Sequence of chain 1.C:
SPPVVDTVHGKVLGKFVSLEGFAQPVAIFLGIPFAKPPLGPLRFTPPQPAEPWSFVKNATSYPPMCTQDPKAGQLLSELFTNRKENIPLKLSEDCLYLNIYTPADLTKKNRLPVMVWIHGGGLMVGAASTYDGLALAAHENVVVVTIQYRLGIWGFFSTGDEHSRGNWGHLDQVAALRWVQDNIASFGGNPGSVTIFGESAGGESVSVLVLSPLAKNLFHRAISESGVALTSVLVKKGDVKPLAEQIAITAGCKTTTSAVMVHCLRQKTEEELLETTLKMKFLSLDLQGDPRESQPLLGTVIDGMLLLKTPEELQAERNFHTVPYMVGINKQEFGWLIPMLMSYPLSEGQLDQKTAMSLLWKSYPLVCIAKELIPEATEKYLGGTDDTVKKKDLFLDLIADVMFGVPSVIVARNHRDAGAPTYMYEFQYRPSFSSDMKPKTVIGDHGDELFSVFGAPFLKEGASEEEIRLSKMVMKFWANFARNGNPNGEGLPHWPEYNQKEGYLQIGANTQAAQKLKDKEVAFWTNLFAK

A small-molecule ligand and the protein it binds are described below.
Small molecule (SMILES): CC(=O)N[C@@H]1[C@@H](O)[C@H](O)[C@@H](CO)O[C@H]1O

Binding-site contacts:
Ligand atom C6 contacts residue ASN61 of chain 1.C at 4.3 Å.
Ligand atom C7 contacts residue ASN61 of chain 1.C at 3.7 Å.
Ligand atom C2 contacts residue ASN61 of chain 1.C at 3.6 Å.
Ligand atom C1 contacts residue ASN61 of chain 1.C at 3.0 Å.
Ligand atom O5 contacts residue LEU16 of chain 1.C at 4.3 Å.
Ligand atom O6 contacts residue THR63 of chain 1.C at 4.3 Å.
Ligand atom O6 contacts residue ASN61 of chain 1.C at 4.1 Å.
Ligand atom C8 contacts residue ASN61 of chain 1.C at 3.8 Å.
Ligand atom C8 contacts residue VAL59 of chain 1.C at 3.7 Å (hydrophobic).
Ligand atom C5 contacts residue ASN61 of chain 1.C at 4.0 Å.
Ligand atom O5 contacts residue ASN61 of chain 1.C at 2.7 Å (h-bond).
Ligand atom O7 contacts residue ASN61 of chain 1.C at 3.9 Å.
Ligand atom N2 contacts residue ASN61 of chain 1.C at 4.0 Å.